Binding-site contacts:
Ligand atom N2 contacts residue ARG225 of chain 1.C at 2.9 Å (salt-bridge).
Ligand atom O7 contacts residue ASN68 of chain 1.C at 3.0 Å (h-bond).
Ligand atom C7 contacts residue GLU70 of chain 1.C at 4.1 Å.
Ligand atom O5 contacts residue ARG225 of chain 1.C at 4.3 Å.
Ligand atom O6 contacts residue ASP90 of chain 1.C at 4.2 Å.
Ligand atom C7 contacts residue ASN91 of chain 1.C at 3.3 Å.
Ligand atom O6 contacts residue ASN91 of chain 1.C at 4.3 Å.
Ligand atom C8 contacts residue ASN68 of chain 1.C at 3.1 Å.
Ligand atom C8 contacts residue PRO69 of chain 1.C at 4.4 Å (hydrophobic).
Ligand atom C8 contacts residue PRO141 of chain 1.C at 4.1 Å (hydrophobic).
Ligand atom C1 contacts residue ARG225 of chain 1.C at 3.4 Å.
Ligand atom C4 contacts residue GLU70 of chain 1.C at 4.2 Å.
Ligand atom C8 contacts residue GLU70 of chain 1.C at 3.2 Å.
Ligand atom C4 contacts residue ASN91 of chain 1.C at 3.4 Å.
Ligand atom O4 contacts residue GLU70 of chain 1.C at 3.7 Å.
Ligand atom O7 contacts residue CYS94 of chain 1.C at 3.6 Å.
Ligand atom O1 contacts residue ASP90 of chain 1.C at 4.4 Å.
Ligand atom C5 contacts residue ASN91 of chain 1.C at 2.9 Å.
Ligand atom N2 contacts residue ASN91 of chain 1.C at 3.8 Å.
Ligand atom C8 contacts residue ASN91 of chain 1.C at 3.6 Å.
Ligand atom O5 contacts residue ASN91 of chain 1.C at 3.8 Å.
Ligand atom C3 contacts residue ASN91 of chain 1.C at 2.9 Å.
Ligand atom C6 contacts residue ASN91 of chain 1.C at 3.4 Å.
Ligand atom C2 contacts residue ASN91 of chain 1.C at 3.5 Å.
Ligand atom O7 contacts residue ARG225 of chain 1.C at 3.9 Å.
Ligand atom O4 contacts residue ASN91 of chain 1.C at 3.5 Å (h-bond).
Ligand atom C7 contacts residue CYS94 of chain 1.C at 4.2 Å (hydrophobic).
Ligand atom O1 contacts residue ASN91 of chain 1.C at 2.3 Å (h-bond).
Ligand atom C7 contacts residue ASN68 of chain 1.C at 3.7 Å.
Ligand atom O3 contacts residue ASN91 of chain 1.C at 3.9 Å.
Ligand atom C3 contacts residue GLU70 of chain 1.C at 3.4 Å.
Ligand atom C1 contacts residue ASN91 of chain 1.C at 3.3 Å.
Ligand atom C2 contacts residue ARG225 of chain 1.C at 3.0 Å.
Ligand atom C7 contacts residue ARG225 of chain 1.C at 3.6 Å.
Ligand atom O3 contacts residue GLU70 of chain 1.C at 3.1 Å.
Ligand atom O7 contacts residue ASN91 of chain 1.C at 3.2 Å (h-bond).
Ligand atom C3 contacts residue ARG225 of chain 1.C at 4.5 Å.

A small-molecule ligand and the protein it binds are described below.
Small molecule (SMILES): CC(=O)N[C@@H]1[C@@H](O)[C@H](O)[C@@H](CO)O[C@@H]1O

Sequence of chain 1.C:
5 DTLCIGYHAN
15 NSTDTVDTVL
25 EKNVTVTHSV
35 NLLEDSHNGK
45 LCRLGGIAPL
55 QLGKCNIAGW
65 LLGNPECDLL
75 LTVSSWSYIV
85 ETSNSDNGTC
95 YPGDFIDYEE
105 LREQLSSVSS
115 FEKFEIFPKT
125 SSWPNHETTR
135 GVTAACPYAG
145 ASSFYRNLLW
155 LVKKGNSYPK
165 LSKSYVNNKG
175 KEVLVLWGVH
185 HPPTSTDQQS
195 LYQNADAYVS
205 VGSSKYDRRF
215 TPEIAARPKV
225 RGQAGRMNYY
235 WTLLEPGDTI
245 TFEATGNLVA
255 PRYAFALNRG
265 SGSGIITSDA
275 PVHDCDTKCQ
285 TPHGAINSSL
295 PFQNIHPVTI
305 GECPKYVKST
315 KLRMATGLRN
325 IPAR